Binding-site contacts:
Ligand atom C4 contacts residue U2 of chain 14.C at 4.3 Å.
Ligand atom N1 contacts residue U1 of chain 14.C at 2.8 Å (h-bond).
Ligand atom N3 contacts residue U2 of chain 14.C at 3.7 Å.
Ligand atom N1 contacts residue U2 of chain 14.C at 3.5 Å (h-bond).
Ligand atom C6 contacts residue U2 of chain 14.C at 4.1 Å.
Ligand atom N6 contacts residue U1 of chain 14.C at 2.8 Å (h-bond).
Ligand atom C6 contacts residue U1 of chain 14.C at 3.6 Å.
Ligand atom N3 contacts residue U3 of chain 14.C at 4.2 Å.
Ligand atom C2 contacts residue U3 of chain 14.C at 3.0 Å.
Ligand atom N6 contacts residue U2 of chain 14.C at 4.2 Å.
Ligand atom N1 contacts residue U3 of chain 14.C at 2.7 Å (h-bond).
Ligand atom C6 contacts residue U3 of chain 14.C at 3.3 Å.
Ligand atom C2 contacts residue U2 of chain 14.C at 3.2 Å.
Ligand atom N6 contacts residue U3 of chain 14.C at 3.0 Å (h-bond).
Ligand atom C2 contacts residue U1 of chain 14.C at 3.5 Å.

This small molecule binds to this protein.
Small molecule (SMILES): Nc1ncnc2c1ncn2[C@@H]1O[C@H](CO[P](=O)(O)O[C@H]2[C@@H](O)[C@H](n3cnc4c(N)ncnc43)O[C@@H]2CO[P](=O)(O)O[C@H]2[C@@H](O)[C@H](n3cnc4c(N)ncnc43)O[C@@H]2COP(=O)(O)O)[C@@H](O)[C@H]1O